Binding-site contacts:
Ligand atom N2 contacts residue ASN19 of chain 29.P at 4.0 Å.
Ligand atom C7 contacts residue ALA18 of chain 29.P at 4.4 Å (hydrophobic).
Ligand atom C2 contacts residue ASN19 of chain 29.P at 3.6 Å.
Ligand atom C7 contacts residue TYR17 of chain 29.P at 4.3 Å (hydrophobic).
Ligand atom C1 contacts residue ASN19 of chain 29.P at 2.3 Å.
Ligand atom C8 contacts residue TYR17 of chain 29.P at 3.4 Å (hydrophobic).
Ligand atom O5 contacts residue ASN19 of chain 29.P at 2.9 Å (h-bond).
Ligand atom C3 contacts residue ASN19 of chain 29.P at 4.4 Å.
Ligand atom C5 contacts residue ASN19 of chain 29.P at 3.6 Å.
Ligand atom C8 contacts residue ALA18 of chain 29.P at 4.0 Å (hydrophobic).
Ligand atom O7 contacts residue ALA18 of chain 29.P at 4.3 Å.

The protein below binds the small molecule below.
Small molecule (SMILES): CC(=O)N[C@H]1[C@H](O[C@H]2[C@H](O)[C@@H](NC(C)=O)CO[C@@H]2CO)O[C@H](CO)[C@@H](O)[C@@H]1O

Sequence of chain 29.P:
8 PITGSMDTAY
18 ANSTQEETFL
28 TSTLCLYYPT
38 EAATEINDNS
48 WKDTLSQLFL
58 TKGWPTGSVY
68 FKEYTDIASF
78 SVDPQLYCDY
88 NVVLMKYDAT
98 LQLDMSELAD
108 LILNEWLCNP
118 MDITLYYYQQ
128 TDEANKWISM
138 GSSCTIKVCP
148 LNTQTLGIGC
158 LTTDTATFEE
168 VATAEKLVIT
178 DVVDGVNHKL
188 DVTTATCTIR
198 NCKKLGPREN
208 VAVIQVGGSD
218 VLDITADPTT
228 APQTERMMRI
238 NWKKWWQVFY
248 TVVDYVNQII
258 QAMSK